Sequence of chain 48.A:
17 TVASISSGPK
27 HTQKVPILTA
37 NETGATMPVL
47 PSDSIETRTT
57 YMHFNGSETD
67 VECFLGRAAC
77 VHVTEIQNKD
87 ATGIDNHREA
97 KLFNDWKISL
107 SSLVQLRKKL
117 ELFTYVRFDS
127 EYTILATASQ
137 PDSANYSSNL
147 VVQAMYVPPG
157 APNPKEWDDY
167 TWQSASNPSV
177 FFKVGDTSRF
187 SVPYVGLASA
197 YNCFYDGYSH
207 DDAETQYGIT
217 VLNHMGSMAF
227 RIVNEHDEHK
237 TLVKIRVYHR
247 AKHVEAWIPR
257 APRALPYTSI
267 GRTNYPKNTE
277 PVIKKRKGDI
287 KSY

This small molecule binds to this protein.
Small molecule (SMILES): Cc1cc(CCCCCOc2ccc(C3=NCCO3)cc2)on1

Sequence of chain 48.C:
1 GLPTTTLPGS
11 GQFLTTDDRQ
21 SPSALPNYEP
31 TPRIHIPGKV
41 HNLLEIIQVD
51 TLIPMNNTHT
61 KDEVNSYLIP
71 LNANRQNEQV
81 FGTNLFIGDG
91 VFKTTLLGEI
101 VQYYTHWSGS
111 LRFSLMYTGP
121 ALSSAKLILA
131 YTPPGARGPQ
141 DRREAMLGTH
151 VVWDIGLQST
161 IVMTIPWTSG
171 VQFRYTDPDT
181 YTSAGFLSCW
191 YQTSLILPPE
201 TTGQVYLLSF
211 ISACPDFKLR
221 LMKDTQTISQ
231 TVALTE

Binding-site contacts:
Ligand atom C1B contacts residue VAL188 of chain 48.A at 3.8 Å (hydrophobic).
Ligand atom C5C contacts residue VAL191 of chain 48.A at 3.8 Å (hydrophobic).
Ligand atom C4A contacts residue PRO174 of chain 48.A at 3.1 Å (hydrophobic).
Ligand atom O1 contacts residue LEU106 of chain 48.A at 3.7 Å.
Ligand atom O1B contacts residue TYR128 of chain 48.A at 3.4 Å (h-bond).
Ligand atom N3A contacts residue ALA24 of chain 48.C at 3.8 Å.
Ligand atom C5 contacts residue LEU106 of chain 48.A at 3.8 Å (hydrophobic).
Ligand atom C2A contacts residue TYR152 of chain 48.A at 3.6 Å (hydrophobic).
Ligand atom O1B contacts residue ILE104 of chain 48.A at 3.9 Å.
Ligand atom C1C contacts residue LEU106 of chain 48.A at 3.8 Å (hydrophobic).
Ligand atom C4 contacts residue LEU106 of chain 48.A at 3.9 Å (hydrophobic).
Ligand atom C3C contacts residue TYR128 of chain 48.A at 3.4 Å (hydrophobic).
Ligand atom C4B contacts residue PHE186 of chain 48.A at 3.6 Å (hydrophobic).
Ligand atom C2C contacts residue TYR197 of chain 48.A at 3.7 Å (hydrophobic).
Ligand atom C5B contacts residue TYR128 of chain 48.A at 4.0 Å (hydrophobic).
Ligand atom O1A contacts residue PHE186 of chain 48.A at 3.0 Å.
Ligand atom O1 contacts residue MET221 of chain 48.A at 3.9 Å.
Ligand atom C1B contacts residue ILE104 of chain 48.A at 4.0 Å (hydrophobic).
Ligand atom C4C contacts residue VAL188 of chain 48.A at 3.7 Å (hydrophobic).
Ligand atom C5B contacts residue MET224 of chain 48.A at 3.8 Å (hydrophobic).
Ligand atom C5B contacts residue PHE186 of chain 48.A at 3.9 Å (hydrophobic).
Ligand atom C2C contacts residue MET221 of chain 48.A at 4.0 Å (hydrophobic).
Ligand atom C2A contacts residue PHE186 of chain 48.A at 3.3 Å (hydrophobic).
Ligand atom C1B contacts residue TYR128 of chain 48.A at 3.6 Å (hydrophobic).
Ligand atom N2 contacts residue LEU106 of chain 48.A at 3.8 Å.
Ligand atom C6B contacts residue ILE104 of chain 48.A at 3.6 Å (hydrophobic).
Ligand atom C1C contacts residue TYR128 of chain 48.A at 3.7 Å (hydrophobic).
Ligand atom N3A contacts residue PHE186 of chain 48.A at 4.0 Å.
Ligand atom C2B contacts residue VAL188 of chain 48.A at 3.5 Å (hydrophobic).
Ligand atom C4C contacts residue VAL191 of chain 48.A at 3.0 Å (hydrophobic).
Ligand atom N3A contacts residue PRO174 of chain 48.A at 3.7 Å.
Ligand atom C5A contacts residue ALA150 of chain 48.A at 3.6 Å (hydrophobic).
Ligand atom C4 contacts residue TYR197 of chain 48.A at 3.8 Å (hydrophobic).
Ligand atom N3A contacts residue TYR152 of chain 48.A at 3.5 Å.
Ligand atom C5A contacts residue VAL176 of chain 48.A at 3.6 Å (hydrophobic).
Ligand atom C3B contacts residue TYR152 of chain 48.A at 3.7 Å (hydrophobic).
Ligand atom C4B contacts residue TYR152 of chain 48.A at 3.8 Å (hydrophobic).
Ligand atom C3B contacts residue VAL188 of chain 48.A at 3.8 Å (hydrophobic).
Ligand atom C5A contacts residue PHE186 of chain 48.A at 3.5 Å (hydrophobic).
Ligand atom C6B contacts residue TYR128 of chain 48.A at 3.3 Å (hydrophobic).